Binding-site contacts:
Ligand atom C06 contacts residue ARG29 of chain 1.B at 3.9 Å.
Ligand atom C03 contacts residue ARG29 of chain 1.B at 3.9 Å.
Ligand atom C01 contacts residue ARG29 of chain 1.B at 4.0 Å.
Ligand atom N07 contacts residue ARG29 of chain 1.B at 3.9 Å.
Ligand atom C09 contacts residue ARG29 of chain 1.B at 4.5 Å.
Ligand atom C06 contacts residue LEU30 of chain 1.B at 4.1 Å (hydrophobic).
Ligand atom C02 contacts residue ARG29 of chain 1.B at 4.2 Å.
Ligand atom I13 contacts residue GLN81 of chain 1.B at 3.5 Å.
Ligand atom C06 contacts residue GLN81 of chain 1.B at 3.4 Å.
Ligand atom C05 contacts residue ARG29 of chain 1.B at 4.0 Å.
Ligand atom I13 contacts residue MET83 of chain 1.B at 4.2 Å.
Ligand atom C05 contacts residue GLN81 of chain 1.B at 4.2 Å.
Ligand atom C02 contacts residue MET83 of chain 1.B at 4.5 Å (hydrophobic).
Ligand atom I13 contacts residue ALA82 of chain 1.B at 4.1 Å.
Ligand atom C04 contacts residue LEU30 of chain 1.B at 4.1 Å (hydrophobic).
Ligand atom I13 contacts residue GLU89 of chain 1.B at 3.8 Å.
Ligand atom C05 contacts residue GLU31 of chain 1.B at 3.9 Å.
Ligand atom C08 contacts residue ARG29 of chain 1.B at 4.4 Å.
Ligand atom C06 contacts residue GLU31 of chain 1.B at 4.2 Å.
Ligand atom C01 contacts residue GLN81 of chain 1.B at 4.1 Å.
Ligand atom C05 contacts residue LEU30 of chain 1.B at 3.6 Å (hydrophobic).
Ligand atom C04 contacts residue ARG29 of chain 1.B at 4.1 Å.

A protein and the small-molecule ligand that binds it are described below.
Small molecule (SMILES): O=C(O)c1cc2ccc(I)cc2[nH]1

Sequence of chain 1.B:
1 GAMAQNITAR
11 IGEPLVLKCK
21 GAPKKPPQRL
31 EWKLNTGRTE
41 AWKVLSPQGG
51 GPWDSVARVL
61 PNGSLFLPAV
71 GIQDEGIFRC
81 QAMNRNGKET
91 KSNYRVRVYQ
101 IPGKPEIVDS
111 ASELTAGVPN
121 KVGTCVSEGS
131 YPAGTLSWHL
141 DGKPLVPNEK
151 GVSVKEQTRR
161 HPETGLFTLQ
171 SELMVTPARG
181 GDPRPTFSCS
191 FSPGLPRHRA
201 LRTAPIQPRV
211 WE